Sequence of chain 1.C:
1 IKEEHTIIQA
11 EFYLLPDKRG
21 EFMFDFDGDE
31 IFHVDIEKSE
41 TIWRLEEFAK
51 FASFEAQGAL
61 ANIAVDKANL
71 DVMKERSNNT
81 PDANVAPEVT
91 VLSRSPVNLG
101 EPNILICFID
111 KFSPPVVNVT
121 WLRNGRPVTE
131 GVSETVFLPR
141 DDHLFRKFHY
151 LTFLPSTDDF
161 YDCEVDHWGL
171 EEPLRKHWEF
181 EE

This protein binds this small molecule.
Small molecule (SMILES): CC(=O)N[C@@H]1[C@@H](O)[C@H](O)[C@@H](CO)O[C@H]1O

Binding-site contacts:
Ligand atom C1 contacts residue ASN118 of chain 1.C at 2.5 Å.
Ligand atom O7 contacts residue ASN118 of chain 1.C at 3.3 Å (h-bond).
Ligand atom O5 contacts residue ASN118 of chain 1.C at 3.6 Å (h-bond).
Ligand atom C3 contacts residue TRP168 of chain 1.C at 4.3 Å (hydrophobic).
Ligand atom N2 contacts residue TRP168 of chain 1.C at 4.2 Å.
Ligand atom C8 contacts residue TRP168 of chain 1.C at 4.5 Å (hydrophobic).
Ligand atom N2 contacts residue ASP166 of chain 1.C at 4.4 Å.
Ligand atom C8 contacts residue HIS167 of chain 1.C at 4.2 Å.
Ligand atom O3 contacts residue TRP168 of chain 1.C at 4.1 Å.
Ligand atom C2 contacts residue ASN118 of chain 1.C at 3.3 Å.
Ligand atom C7 contacts residue TRP168 of chain 1.C at 3.8 Å (hydrophobic).
Ligand atom N2 contacts residue ASN118 of chain 1.C at 3.2 Å (h-bond).
Ligand atom O7 contacts residue TRP168 of chain 1.C at 3.2 Å.
Ligand atom C8 contacts residue ASP166 of chain 1.C at 3.7 Å.
Ligand atom C8 contacts residue ASN118 of chain 1.C at 3.0 Å.
Ligand atom C7 contacts residue ASN118 of chain 1.C at 2.9 Å.